Binding-site contacts:
Ligand atom C3 contacts residue ASN244 of chain 1.K at 3.9 Å.
Ligand atom O5 contacts residue ASN244 of chain 1.K at 2.4 Å (h-bond).
Ligand atom N2 contacts residue ASN244 of chain 1.K at 3.1 Å (h-bond).
Ligand atom C7 contacts residue ASN244 of chain 1.K at 3.9 Å.
Ligand atom O6 contacts residue THR242 of chain 1.K at 3.4 Å.
Ligand atom C6 contacts residue LEU179 of chain 1.K at 3.8 Å (hydrophobic).
Ligand atom C2 contacts residue ASN244 of chain 1.K at 2.6 Å.
Ligand atom C6 contacts residue ARG221 of chain 1.K at 3.7 Å.
Ligand atom O6 contacts residue LEU179 of chain 1.K at 3.6 Å.
Ligand atom C6 contacts residue THR242 of chain 1.K at 3.6 Å.
Ligand atom O6 contacts residue ARG181 of chain 1.K at 3.3 Å (salt-bridge).
Ligand atom C8 contacts residue ARG221 of chain 1.K at 3.5 Å.
Ligand atom C5 contacts residue ASN244 of chain 1.K at 3.7 Å.
Ligand atom C8 contacts residue ASN244 of chain 1.K at 3.8 Å.
Ligand atom O6 contacts residue ARG221 of chain 1.K at 3.3 Å.
Ligand atom C4 contacts residue ASN244 of chain 1.K at 4.2 Å.
Ligand atom C4 contacts residue ARG221 of chain 1.K at 4.4 Å.
Ligand atom C1 contacts residue ASN244 of chain 1.K at 1.5 Å.
Ligand atom O4 contacts residue ARG221 of chain 1.K at 4.1 Å.

This protein binds this small molecule.
Small molecule (SMILES): CC(=O)N[C@H]1[C@H](O[C@H]2[C@H](O)[C@@H](NC(C)=O)CO[C@@H]2CO)O[C@H](CO)[C@@H](O)[C@@H]1O

Sequence of chain 1.K:
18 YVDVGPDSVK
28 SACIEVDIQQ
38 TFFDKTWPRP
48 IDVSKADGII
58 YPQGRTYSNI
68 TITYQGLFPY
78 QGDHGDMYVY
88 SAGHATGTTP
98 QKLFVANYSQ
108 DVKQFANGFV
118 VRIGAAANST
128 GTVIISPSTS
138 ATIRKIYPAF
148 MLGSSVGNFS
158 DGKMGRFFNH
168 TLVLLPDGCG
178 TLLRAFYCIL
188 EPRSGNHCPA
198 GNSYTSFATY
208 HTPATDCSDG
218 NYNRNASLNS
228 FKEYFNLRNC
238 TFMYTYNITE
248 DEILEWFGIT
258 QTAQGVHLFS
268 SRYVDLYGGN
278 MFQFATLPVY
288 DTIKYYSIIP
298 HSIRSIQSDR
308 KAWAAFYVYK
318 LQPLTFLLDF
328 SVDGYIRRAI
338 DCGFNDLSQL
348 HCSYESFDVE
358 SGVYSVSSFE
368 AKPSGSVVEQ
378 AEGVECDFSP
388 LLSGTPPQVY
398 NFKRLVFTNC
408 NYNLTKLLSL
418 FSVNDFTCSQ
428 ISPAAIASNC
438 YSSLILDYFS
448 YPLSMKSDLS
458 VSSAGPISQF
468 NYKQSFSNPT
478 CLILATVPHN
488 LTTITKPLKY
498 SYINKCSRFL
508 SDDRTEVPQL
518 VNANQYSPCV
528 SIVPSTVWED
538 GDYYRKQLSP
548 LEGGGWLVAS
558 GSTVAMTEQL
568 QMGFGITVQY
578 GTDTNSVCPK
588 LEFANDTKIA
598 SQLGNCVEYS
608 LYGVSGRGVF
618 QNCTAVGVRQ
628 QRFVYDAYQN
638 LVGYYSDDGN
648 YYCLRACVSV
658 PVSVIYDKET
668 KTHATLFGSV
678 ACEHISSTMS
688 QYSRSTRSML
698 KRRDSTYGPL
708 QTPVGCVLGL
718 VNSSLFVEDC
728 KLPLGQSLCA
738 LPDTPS